The small molecule below binds the protein below.
Small molecule (SMILES): CCCCO[C@]1(C(=O)O)C[C@H](O)[C@@H](NC(C)=O)[C@H]([C@H](O)[C@H](O)CO)O1

Sequence of chain 7.A:
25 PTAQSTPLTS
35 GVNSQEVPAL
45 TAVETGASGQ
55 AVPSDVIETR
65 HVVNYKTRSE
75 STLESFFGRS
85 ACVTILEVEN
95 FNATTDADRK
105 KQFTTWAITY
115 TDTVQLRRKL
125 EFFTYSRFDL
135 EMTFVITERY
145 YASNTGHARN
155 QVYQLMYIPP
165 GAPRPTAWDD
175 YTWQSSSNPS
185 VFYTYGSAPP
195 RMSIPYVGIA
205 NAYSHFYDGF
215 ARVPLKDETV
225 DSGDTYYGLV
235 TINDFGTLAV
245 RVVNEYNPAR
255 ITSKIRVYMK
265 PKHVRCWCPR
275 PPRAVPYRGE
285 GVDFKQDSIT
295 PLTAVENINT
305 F

Binding-site contacts:
Ligand atom O4 contacts residue ASN251 of chain 6.A at 4.3 Å.
Ligand atom O1A contacts residue ALA146 of chain 7.A at 3.2 Å.
Ligand atom O4 contacts residue TYR145 of chain 7.A at 4.1 Å.
Ligand atom C8 contacts residue ALA146 of chain 7.A at 4.4 Å (hydrophobic).
Ligand atom O9 contacts residue TYR145 of chain 7.A at 4.3 Å.
Ligand atom C4 contacts residue TYR145 of chain 7.A at 3.6 Å (hydrophobic).
Ligand atom O10 contacts residue ASN96 of chain 6.A at 4.3 Å.
Ligand atom O8 contacts residue ALA146 of chain 7.A at 3.4 Å.
Ligand atom O1B contacts residue SER147 of chain 7.A at 2.6 Å (h-bond).
Ligand atom N5 contacts residue TYR250 of chain 6.A at 3.9 Å.
Ligand atom C10 contacts residue TYR250 of chain 6.A at 2.9 Å (hydrophobic).
Ligand atom C4 contacts residue TYR250 of chain 6.A at 4.3 Å (hydrophobic).
Ligand atom O1B contacts residue PRO252 of chain 6.A at 3.4 Å.
Ligand atom O4 contacts residue TYR250 of chain 6.A at 3.0 Å.
Ligand atom C6 contacts residue TYR145 of chain 7.A at 3.4 Å (hydrophobic).
Ligand atom C9 contacts residue TYR145 of chain 7.A at 4.2 Å (hydrophobic).
Ligand atom C11 contacts residue TYR250 of chain 6.A at 3.1 Å (hydrophobic).
Ligand atom C10 contacts residue TYR145 of chain 7.A at 3.6 Å (hydrophobic).
Ligand atom C3 contacts residue PRO252 of chain 6.A at 4.3 Å (hydrophobic).
Ligand atom C1 contacts residue PRO252 of chain 6.A at 4.1 Å (hydrophobic).
Ligand atom C1 contacts residue SER147 of chain 7.A at 3.6 Å.
Ligand atom N5 contacts residue TYR145 of chain 7.A at 2.6 Å (h-bond).
Ligand atom C11 contacts residue ARG143 of chain 7.A at 3.9 Å.
Ligand atom C5 contacts residue TYR145 of chain 7.A at 3.4 Å (hydrophobic).
Ligand atom O10 contacts residue TYR250 of chain 6.A at 2.3 Å (h-bond).
Ligand atom C6 contacts residue ALA146 of chain 7.A at 4.3 Å (hydrophobic).
Ligand atom O1A contacts residue ASN148 of chain 7.A at 4.5 Å.
Ligand atom O1B contacts residue ALA146 of chain 7.A at 4.3 Å.
Ligand atom C11 contacts residue TYR145 of chain 7.A at 3.8 Å (hydrophobic).
Ligand atom C4 contacts residue PRO252 of chain 6.A at 4.3 Å (hydrophobic).
Ligand atom C7 contacts residue TYR145 of chain 7.A at 3.9 Å (hydrophobic).
Ligand atom C1 contacts residue ALA146 of chain 7.A at 4.0 Å (hydrophobic).
Ligand atom O1A contacts residue SER147 of chain 7.A at 3.1 Å (h-bond).
Ligand atom O4 contacts residue PRO252 of chain 6.A at 4.0 Å.

Sequence of chain 6.A:
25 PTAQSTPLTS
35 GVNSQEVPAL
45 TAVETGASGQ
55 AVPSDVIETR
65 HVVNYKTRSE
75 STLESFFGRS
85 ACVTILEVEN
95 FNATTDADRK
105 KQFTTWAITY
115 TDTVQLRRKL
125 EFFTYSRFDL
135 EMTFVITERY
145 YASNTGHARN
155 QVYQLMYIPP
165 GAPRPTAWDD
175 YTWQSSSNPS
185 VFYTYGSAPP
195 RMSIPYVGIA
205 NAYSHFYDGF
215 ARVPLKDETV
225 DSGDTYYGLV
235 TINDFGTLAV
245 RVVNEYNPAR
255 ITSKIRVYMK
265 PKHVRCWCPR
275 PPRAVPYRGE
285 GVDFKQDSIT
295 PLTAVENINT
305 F